Binding-site contacts:
Ligand atom O1B contacts residue VAL15 of chain 1.B at 2.8 Å (h-bond).
Ligand atom O3A contacts residue ARG346 of chain 1.B at 3.7 Å.
Ligand atom O2A contacts residue ASN90 of chain 1.B at 3.6 Å.
Ligand atom O3' contacts residue SER130 of chain 1.B at 3.5 Å.
Ligand atom O3D contacts residue ASP36 of chain 1.B at 2.5 Å (salt-bridge).
Ligand atom O2B contacts residue TYR14 of chain 1.B at 3.6 Å.
Ligand atom O2D contacts residue ASP36 of chain 1.B at 2.6 Å (salt-bridge).
Ligand atom O5' contacts residue ARG346 of chain 1.B at 3.1 Å (salt-bridge).
Ligand atom O2' contacts residue THR131 of chain 1.B at 3.0 Å (h-bond).
Ligand atom O2D contacts residue VAL37 of chain 1.B at 3.5 Å.
Ligand atom O4' contacts residue ASN90 of chain 1.B at 3.4 Å.
Ligand atom O1A contacts residue TYR14 of chain 1.B at 3.5 Å (h-bond).
Ligand atom O4D contacts residue GLY11 of chain 1.B at 3.6 Å.
Ligand atom O4D contacts residue ASP36 of chain 1.B at 3.7 Å.
Ligand atom C5' contacts residue ARG346 of chain 1.B at 3.4 Å.
Ligand atom O2' contacts residue VAL15 of chain 1.B at 3.4 Å.
Ligand atom O3D contacts residue ARG41 of chain 1.B at 3.0 Å (salt-bridge).
Ligand atom C2' contacts residue THR131 of chain 1.B at 3.2 Å.
Ligand atom N1 contacts residue VAL89 of chain 1.B at 3.6 Å.
Ligand atom C1D contacts residue ASP36 of chain 1.B at 3.3 Å.
Ligand atom C2 contacts residue VAL37 of chain 1.B at 3.6 Å (hydrophobic).
Ligand atom C4D contacts residue ASP36 of chain 1.B at 3.4 Å.
Ligand atom O1B contacts residue TYR14 of chain 1.B at 3.2 Å (h-bond).
Ligand atom O3B contacts residue VAL15 of chain 1.B at 3.7 Å.
Ligand atom O4' contacts residue THR91 of chain 1.B at 2.8 Å (h-bond).
Ligand atom O5D contacts residue ARG41 of chain 1.B at 3.6 Å.
Ligand atom C2D contacts residue ASP36 of chain 1.B at 3.6 Å.
Ligand atom O4' contacts residue LYS279 of chain 1.B at 3.6 Å.
Ligand atom C6 contacts residue ASN90 of chain 1.B at 3.6 Å.
Ligand atom C5' contacts residue ASN90 of chain 1.B at 3.6 Å.
Ligand atom O2 contacts residue VAL37 of chain 1.B at 3.1 Å (h-bond).
Ligand atom O1A contacts residue ARG41 of chain 1.B at 3.4 Å (salt-bridge).
Ligand atom O1A contacts residue GLY13 of chain 1.B at 3.5 Å.
Ligand atom O2 contacts residue ASP36 of chain 1.B at 3.7 Å.
Ligand atom O2' contacts residue SER130 of chain 1.B at 3.2 Å.
Ligand atom C3D contacts residue ASP36 of chain 1.B at 3.3 Å.
Ligand atom O5D contacts residue GLY13 of chain 1.B at 3.4 Å.
Ligand atom O2B contacts residue ARG346 of chain 1.B at 2.6 Å (salt-bridge).
Ligand atom O4D contacts residue VAL89 of chain 1.B at 3.6 Å.
Ligand atom O5' contacts residue SER275 of chain 1.B at 3.2 Å (h-bond).

The protein below binds the small molecule below.
Small molecule (SMILES): O=c1ccn([C@@H]2O[C@H](CO[P](=O)(O)O[P](=O)(O)O[C@H]3OC[C@@H](O)[C@H](O)[C@H]3O)[C@@H](O)[C@H]2O)c(=O)[nH]1

Sequence of chain 1.B:
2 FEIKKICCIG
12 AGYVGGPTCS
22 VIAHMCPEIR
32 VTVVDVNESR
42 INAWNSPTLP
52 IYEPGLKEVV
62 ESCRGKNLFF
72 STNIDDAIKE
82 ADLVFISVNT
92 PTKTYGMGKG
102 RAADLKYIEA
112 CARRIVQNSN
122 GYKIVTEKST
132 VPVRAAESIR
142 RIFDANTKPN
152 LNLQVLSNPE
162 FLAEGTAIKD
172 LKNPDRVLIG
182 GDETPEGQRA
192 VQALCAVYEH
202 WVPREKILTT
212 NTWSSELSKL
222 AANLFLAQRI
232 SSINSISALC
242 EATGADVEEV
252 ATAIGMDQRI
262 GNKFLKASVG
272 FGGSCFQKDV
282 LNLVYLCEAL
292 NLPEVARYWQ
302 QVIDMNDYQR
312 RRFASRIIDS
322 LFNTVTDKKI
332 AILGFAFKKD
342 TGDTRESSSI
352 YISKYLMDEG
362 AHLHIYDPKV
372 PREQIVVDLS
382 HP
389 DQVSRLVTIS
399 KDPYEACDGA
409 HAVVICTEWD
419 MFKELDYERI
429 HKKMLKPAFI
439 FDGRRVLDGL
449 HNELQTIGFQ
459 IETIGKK